Binding-site contacts:
Ligand atom O2 contacts residue PHE456 of chain 1.D at 4.0 Å.
Ligand atom C1 contacts residue ASN161 of chain 1.D at 4.3 Å.
Ligand atom P contacts residue CYS294 of chain 1.D at 4.3 Å.
Ligand atom O4P contacts residue HIS162 of chain 1.D at 2.9 Å (h-bond).
Ligand atom O2 contacts residue THR236 of chain 1.D at 3.5 Å.
Ligand atom O1 contacts residue ASN161 of chain 1.D at 3.5 Å (h-bond).
Ligand atom C2 contacts residue CYS294 of chain 1.D at 2.8 Å (hydrophobic).
Ligand atom O1 contacts residue ARG293 of chain 1.D at 3.7 Å.
Ligand atom O3P contacts residue GLY448 of chain 1.D at 4.2 Å.
Ligand atom P contacts residue THR295 of chain 1.D at 4.3 Å.
Ligand atom C1 contacts residue CYS294 of chain 1.D at 1.8 Å (hydrophobic).
Ligand atom C3 contacts residue MET166 of chain 1.D at 3.9 Å (hydrophobic).
Ligand atom O1P contacts residue ARG450 of chain 1.D at 3.7 Å.
Ligand atom O2 contacts residue CYS294 of chain 1.D at 3.0 Å (h-bond).
Ligand atom O2P contacts residue ARG450 of chain 1.D at 3.2 Å (salt-bridge).
Ligand atom P contacts residue ARG293 of chain 1.D at 3.5 Å.
Ligand atom O3P contacts residue THR295 of chain 1.D at 3.9 Å.
Ligand atom P contacts residue ARG111 of chain 1.D at 3.5 Å.
Ligand atom O3P contacts residue ARG111 of chain 1.D at 3.5 Å (salt-bridge).
Ligand atom O4P contacts residue ARG111 of chain 1.D at 3.8 Å.
Ligand atom O2P contacts residue HIS162 of chain 1.D at 3.4 Å.
Ligand atom O1P contacts residue THR295 of chain 1.D at 4.3 Å.
Ligand atom O4P contacts residue ARG293 of chain 1.D at 2.7 Å (salt-bridge).
Ligand atom O4P contacts residue THR295 of chain 1.D at 4.0 Å.
Ligand atom C2 contacts residue THR236 of chain 1.D at 4.3 Å.
Ligand atom O3P contacts residue ARG293 of chain 1.D at 2.8 Å (salt-bridge).
Ligand atom O2 contacts residue MET166 of chain 1.D at 4.3 Å.
Ligand atom O1P contacts residue PHE456 of chain 1.D at 4.1 Å.
Ligand atom O2P contacts residue ARG111 of chain 1.D at 2.9 Å (salt-bridge).
Ligand atom P contacts residue ARG450 of chain 1.D at 3.7 Å.
Ligand atom O3P contacts residue ARG450 of chain 1.D at 3.2 Å (salt-bridge).
Ligand atom C3 contacts residue ARG450 of chain 1.D at 3.4 Å.
Ligand atom C3 contacts residue PHE456 of chain 1.D at 4.0 Å (hydrophobic).
Ligand atom O1 contacts residue CYS294 of chain 1.D at 2.6 Å (h-bond).
Ligand atom P contacts residue HIS162 of chain 1.D at 3.7 Å.
Ligand atom C2 contacts residue MET166 of chain 1.D at 4.0 Å (hydrophobic).
Ligand atom C3 contacts residue CYS294 of chain 1.D at 3.4 Å (hydrophobic).
Ligand atom O1 contacts residue HIS162 of chain 1.D at 3.8 Å.
Ligand atom O1P contacts residue CYS294 of chain 1.D at 3.0 Å (h-bond).
Ligand atom O1 contacts residue THR295 of chain 1.D at 4.3 Å.

A small-molecule ligand and the protein it binds are described below.
Small molecule (SMILES): O=C[C@H](O)COP(=O)(O)O

Sequence of chain 1.D:
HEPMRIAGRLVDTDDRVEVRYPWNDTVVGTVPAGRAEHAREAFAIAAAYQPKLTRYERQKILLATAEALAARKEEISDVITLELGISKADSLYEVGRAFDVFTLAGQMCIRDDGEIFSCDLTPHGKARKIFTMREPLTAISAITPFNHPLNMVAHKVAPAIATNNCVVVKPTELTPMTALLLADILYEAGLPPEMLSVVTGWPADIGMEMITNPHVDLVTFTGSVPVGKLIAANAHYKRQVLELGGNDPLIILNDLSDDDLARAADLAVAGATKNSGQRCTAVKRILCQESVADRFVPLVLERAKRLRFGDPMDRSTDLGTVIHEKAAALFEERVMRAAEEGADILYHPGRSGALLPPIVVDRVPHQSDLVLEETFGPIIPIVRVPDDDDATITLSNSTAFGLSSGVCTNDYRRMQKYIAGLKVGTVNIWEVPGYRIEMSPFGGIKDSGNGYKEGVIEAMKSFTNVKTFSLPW